Binding-site contacts:
Ligand atom C6C contacts residue ILE186 of chain 1.A at 3.9 Å (hydrophobic).
Ligand atom C4A contacts residue ILE170 of chain 1.A at 3.9 Å (hydrophobic).
Ligand atom N3A contacts residue TYR146 of chain 1.A at 4.0 Å.
Ligand atom C2C contacts residue LEU216 of chain 1.A at 3.7 Å (hydrophobic).
Ligand atom N3A contacts residue ALA24 of chain 1.C at 3.8 Å.
Ligand atom C4A contacts residue ALA24 of chain 1.C at 4.0 Å (hydrophobic).
Ligand atom C5B contacts residue TYR146 of chain 1.A at 3.4 Å (hydrophobic).
Ligand atom N3A contacts residue MET181 of chain 1.A at 3.3 Å.
Ligand atom C31 contacts residue W711 of chain 1.F at 3.0 Å.
Ligand atom C4A contacts residue LEU14 of chain 2.C at 4.0 Å (hydrophobic).
Ligand atom C6B contacts residue TYR146 of chain 1.A at 3.8 Å (hydrophobic).
Ligand atom O1 contacts residue THR97 of chain 1.A at 3.4 Å (h-bond).
Ligand atom O1 contacts residue W711 of chain 1.F at 3.7 Å.
Ligand atom O1B contacts residue ILE95 of chain 1.A at 3.6 Å.
Ligand atom C2B contacts residue ILE219 of chain 1.A at 3.8 Å (hydrophobic).
Ligand atom C5B contacts residue ILE183 of chain 1.A at 3.7 Å (hydrophobic).
Ligand atom C4B contacts residue ILE183 of chain 1.A at 4.0 Å (hydrophobic).
Ligand atom C2A contacts residue MET181 of chain 1.A at 3.7 Å (hydrophobic).
Ligand atom C5A contacts residue ILE170 of chain 1.A at 3.8 Å (hydrophobic).
Ligand atom C1C contacts residue THR97 of chain 1.A at 3.9 Å.
Ligand atom C5A contacts residue PRO168 of chain 1.A at 4.0 Å (hydrophobic).
Ligand atom C5A contacts residue ILE144 of chain 1.A at 3.7 Å (hydrophobic).
Ligand atom C4B contacts residue TYR146 of chain 1.A at 3.7 Å (hydrophobic).
Ligand atom C4A contacts residue MET181 of chain 1.A at 3.6 Å (hydrophobic).
Ligand atom C4 contacts residue TYR192 of chain 1.A at 3.5 Å (hydrophobic).
Ligand atom C3C contacts residue LEU216 of chain 1.A at 3.7 Å (hydrophobic).
Ligand atom C3 contacts residue W711 of chain 1.F at 3.3 Å.
Ligand atom C31 contacts residue ASN214 of chain 1.A at 3.3 Å.
Ligand atom C2A contacts residue TYR146 of chain 1.A at 3.7 Å (hydrophobic).
Ligand atom C1C contacts residue PHE115 of chain 1.A at 3.9 Å (hydrophobic).
Ligand atom N2 contacts residue THR97 of chain 1.A at 3.7 Å.
Ligand atom C6B contacts residue ILE183 of chain 1.A at 3.6 Å (hydrophobic).
Ligand atom N2 contacts residue W711 of chain 1.F at 2.9 Å.
Ligand atom C4C contacts residue MET117 of chain 1.A at 3.9 Å (hydrophobic).
Ligand atom C1B contacts residue ILE183 of chain 1.A at 4.0 Å (hydrophobic).
Ligand atom O1A contacts residue PHE121 of chain 1.A at 4.0 Å.
Ligand atom C2C contacts residue THR97 of chain 1.A at 3.9 Å.
Ligand atom C31 contacts residue LEU216 of chain 1.A at 3.4 Å (hydrophobic).
Ligand atom C3B contacts residue ILE219 of chain 1.A at 3.8 Å (hydrophobic).
Ligand atom C3C contacts residue TYR192 of chain 1.A at 4.0 Å (hydrophobic).

Sequence of chain 2.C:
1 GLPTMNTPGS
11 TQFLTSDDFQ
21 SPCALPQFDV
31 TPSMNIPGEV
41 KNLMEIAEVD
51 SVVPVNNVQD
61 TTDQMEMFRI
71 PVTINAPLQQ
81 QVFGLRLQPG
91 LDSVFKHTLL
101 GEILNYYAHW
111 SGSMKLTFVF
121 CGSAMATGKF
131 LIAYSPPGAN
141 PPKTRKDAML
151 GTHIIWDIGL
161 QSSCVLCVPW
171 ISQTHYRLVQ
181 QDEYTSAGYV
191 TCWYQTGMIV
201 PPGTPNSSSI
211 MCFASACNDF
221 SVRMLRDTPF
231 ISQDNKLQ

Sequence of chain 1.A:
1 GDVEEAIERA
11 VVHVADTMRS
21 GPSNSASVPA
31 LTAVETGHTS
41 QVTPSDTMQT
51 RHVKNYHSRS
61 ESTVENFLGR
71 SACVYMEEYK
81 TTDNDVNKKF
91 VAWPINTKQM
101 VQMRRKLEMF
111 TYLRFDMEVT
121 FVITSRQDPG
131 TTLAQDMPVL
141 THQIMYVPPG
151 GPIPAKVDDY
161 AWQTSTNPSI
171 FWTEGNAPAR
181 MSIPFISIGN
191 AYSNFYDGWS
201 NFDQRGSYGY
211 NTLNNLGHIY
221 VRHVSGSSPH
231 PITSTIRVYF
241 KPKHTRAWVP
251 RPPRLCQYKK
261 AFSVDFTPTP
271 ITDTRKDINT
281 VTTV

This protein binds this small molecule.
Small molecule (SMILES): Cc1cc(CCCCCCCOc2ccc(C3=NCCO3)cc2)on1

Sequence of chain 1.C:
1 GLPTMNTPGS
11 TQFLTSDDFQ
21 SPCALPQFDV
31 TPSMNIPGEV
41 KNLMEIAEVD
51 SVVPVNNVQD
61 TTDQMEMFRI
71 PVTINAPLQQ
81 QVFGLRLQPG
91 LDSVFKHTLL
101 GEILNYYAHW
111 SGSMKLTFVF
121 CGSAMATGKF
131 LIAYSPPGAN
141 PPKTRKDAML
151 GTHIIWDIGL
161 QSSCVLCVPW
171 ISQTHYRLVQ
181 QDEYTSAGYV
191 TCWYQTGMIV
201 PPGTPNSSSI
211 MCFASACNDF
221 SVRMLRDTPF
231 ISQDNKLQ